The small molecule below binds the protein below.
Small molecule (SMILES): NC(=[NH2+])NCCC[C@H](N)C(=O)O

Binding-site contacts:
Ligand atom NH2 contacts residue PRO213 of chain 2.A at 3.8 Å.
Ligand atom CG contacts residue GLU240 of chain 2.A at 3.5 Å.
Ligand atom CZ contacts residue GLU240 of chain 2.A at 3.9 Å.
Ligand atom O contacts residue PRO213 of chain 2.A at 4.0 Å.
Ligand atom NH1 contacts residue PRO213 of chain 2.A at 4.0 Å.
Ligand atom NH2 contacts residue GLU240 of chain 2.A at 3.2 Å (salt-bridge).
Ligand atom NE contacts residue PRO213 of chain 2.A at 3.9 Å.
Ligand atom C contacts residue GLN128 of chain 2.A at 3.4 Å.
Ligand atom O contacts residue GLN128 of chain 2.A at 2.7 Å (h-bond).
Ligand atom NH2 contacts residue TYR236 of chain 2.A at 4.0 Å.
Ligand atom N contacts residue HEM1 of chain 2.C at 3.1 Å (h-bond).
Ligand atom CB contacts residue GLN128 of chain 2.A at 3.7 Å.
Ligand atom CB contacts residue PRO213 of chain 2.A at 3.5 Å (hydrophobic).
Ligand atom C contacts residue ARG131 of chain 2.A at 3.8 Å.
Ligand atom NH2 contacts residue HEM1 of chain 2.C at 3.4 Å.
Ligand atom CZ contacts residue HEM1 of chain 2.C at 3.7 Å.
Ligand atom NH1 contacts residue HEM1 of chain 2.C at 3.4 Å (h-bond).
Ligand atom CA contacts residue GLN128 of chain 2.A at 3.3 Å.
Ligand atom CZ contacts residue TRP235 of chain 2.A at 3.8 Å (hydrophobic).
Ligand atom OXT contacts residue ASN245 of chain 2.A at 2.8 Å (h-bond).
Ligand atom NE contacts residue GLU240 of chain 2.A at 3.0 Å (salt-bridge).
Ligand atom C contacts residue ASN245 of chain 2.A at 4.0 Å.
Ligand atom CA contacts residue GLU240 of chain 2.A at 3.5 Å.
Ligand atom N contacts residue GLU240 of chain 2.A at 2.9 Å (salt-bridge).
Ligand atom O contacts residue TYR210 of chain 2.A at 2.9 Å (h-bond).
Ligand atom CG contacts residue ILE215 of chain 2.A at 3.6 Å (hydrophobic).
Ligand atom OXT contacts residue GLU240 of chain 2.A at 4.0 Å.
Ligand atom CD contacts residue GLU240 of chain 2.A at 3.9 Å.
Ligand atom OXT contacts residue TYR236 of chain 2.A at 3.3 Å.
Ligand atom NH2 contacts residue TRP235 of chain 2.A at 2.6 Å (h-bond).
Ligand atom C contacts residue TYR236 of chain 2.A at 3.3 Å (hydrophobic).
Ligand atom NH1 contacts residue GLY234 of chain 2.A at 3.8 Å.
Ligand atom C contacts residue GLU240 of chain 2.A at 4.1 Å.
Ligand atom C contacts residue TYR210 of chain 2.A at 4.1 Å (hydrophobic).
Ligand atom CD contacts residue ILE215 of chain 2.A at 3.5 Å (hydrophobic).
Ligand atom CB contacts residue GLU240 of chain 2.A at 3.1 Å.
Ligand atom O contacts residue TYR236 of chain 2.A at 2.7 Å (h-bond).
Ligand atom CG contacts residue HEM1 of chain 2.C at 3.8 Å.
Ligand atom CZ contacts residue PRO213 of chain 2.A at 3.7 Å (hydrophobic).
Ligand atom O contacts residue ARG131 of chain 2.A at 3.2 Å (salt-bridge).

Sequence of chain 2.A:
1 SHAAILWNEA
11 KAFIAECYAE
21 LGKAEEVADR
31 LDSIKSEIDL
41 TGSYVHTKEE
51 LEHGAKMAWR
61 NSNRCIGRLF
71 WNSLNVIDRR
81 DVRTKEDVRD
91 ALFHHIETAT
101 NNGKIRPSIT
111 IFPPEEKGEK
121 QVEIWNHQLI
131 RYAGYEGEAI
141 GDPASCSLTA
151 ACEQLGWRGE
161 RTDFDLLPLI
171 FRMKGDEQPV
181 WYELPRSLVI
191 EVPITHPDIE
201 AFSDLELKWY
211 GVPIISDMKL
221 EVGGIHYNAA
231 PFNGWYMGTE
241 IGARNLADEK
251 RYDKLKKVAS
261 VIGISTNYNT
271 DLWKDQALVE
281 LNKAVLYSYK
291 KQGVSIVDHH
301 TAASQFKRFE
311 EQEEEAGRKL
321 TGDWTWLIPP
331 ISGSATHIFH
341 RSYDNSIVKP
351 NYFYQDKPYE